Binding-site contacts:
Ligand atom C1 contacts residue SER301 of chain 1.A at 1.4 Å.
Ligand atom C6 contacts residue SER301 of chain 1.A at 4.1 Å.
Ligand atom C1 contacts residue GLY300 of chain 1.A at 4.3 Å.
Ligand atom C3 contacts residue SER296 of chain 1.A at 4.4 Å.
Ligand atom C1 contacts residue ASP294 of chain 1.A at 3.5 Å.
Ligand atom C2 contacts residue SER296 of chain 1.A at 3.9 Å.
Ligand atom O2 contacts residue SER296 of chain 1.A at 2.9 Å (h-bond).
Ligand atom O5 contacts residue GLY300 of chain 1.A at 3.5 Å (h-bond).
Ligand atom C4 contacts residue ASP298 of chain 1.A at 4.5 Å.
Ligand atom O2 contacts residue SER301 of chain 1.A at 2.8 Å (h-bond).
Ligand atom C5 contacts residue SER301 of chain 1.A at 2.8 Å.
Ligand atom O4 contacts residue SER301 of chain 1.A at 4.4 Å.
Ligand atom O3 contacts residue SER301 of chain 1.A at 4.2 Å.
Ligand atom C1 contacts residue ALA292 of chain 1.A at 3.4 Å (hydrophobic).
Ligand atom C5 contacts residue GLY300 of chain 1.A at 3.6 Å.
Ligand atom O6 contacts residue GLY300 of chain 1.A at 4.4 Å.
Ligand atom O5 contacts residue SER301 of chain 1.A at 2.3 Å (h-bond).
Ligand atom C2 contacts residue ASP294 of chain 1.A at 3.5 Å.
Ligand atom C1 contacts residue SER296 of chain 1.A at 3.9 Å.
Ligand atom C3 contacts residue SER301 of chain 1.A at 2.9 Å.
Ligand atom C2 contacts residue SER301 of chain 1.A at 2.3 Å.
Ligand atom O2 contacts residue ASP294 of chain 1.A at 2.8 Å (salt-bridge).
Ligand atom C1 contacts residue THR293 of chain 1.A at 4.2 Å.
Ligand atom C4 contacts residue SER301 of chain 1.A at 3.4 Å.
Ligand atom C3 contacts residue ASP298 of chain 1.A at 3.4 Å.
Ligand atom O6 contacts residue ALA292 of chain 1.A at 4.3 Å.
Ligand atom O3 contacts residue ASP298 of chain 1.A at 3.6 Å (salt-bridge).
Ligand atom C6 contacts residue ALA292 of chain 1.A at 4.4 Å (hydrophobic).
Ligand atom C2 contacts residue ASP298 of chain 1.A at 4.2 Å.
Ligand atom C6 contacts residue GLY300 of chain 1.A at 3.4 Å.
Ligand atom O5 contacts residue ALA292 of chain 1.A at 3.5 Å (h-bond).
Ligand atom O5 contacts residue THR293 of chain 1.A at 4.4 Å.
Ligand atom O4 contacts residue ASP298 of chain 1.A at 4.4 Å.
Ligand atom O2 contacts residue ASP298 of chain 1.A at 3.9 Å.

This small molecule binds to this protein.
Small molecule (SMILES): OC[C@H]1O[C@H](O)[C@H](O)[C@@H](O)[C@@H]1O

Sequence of chain 1.A:
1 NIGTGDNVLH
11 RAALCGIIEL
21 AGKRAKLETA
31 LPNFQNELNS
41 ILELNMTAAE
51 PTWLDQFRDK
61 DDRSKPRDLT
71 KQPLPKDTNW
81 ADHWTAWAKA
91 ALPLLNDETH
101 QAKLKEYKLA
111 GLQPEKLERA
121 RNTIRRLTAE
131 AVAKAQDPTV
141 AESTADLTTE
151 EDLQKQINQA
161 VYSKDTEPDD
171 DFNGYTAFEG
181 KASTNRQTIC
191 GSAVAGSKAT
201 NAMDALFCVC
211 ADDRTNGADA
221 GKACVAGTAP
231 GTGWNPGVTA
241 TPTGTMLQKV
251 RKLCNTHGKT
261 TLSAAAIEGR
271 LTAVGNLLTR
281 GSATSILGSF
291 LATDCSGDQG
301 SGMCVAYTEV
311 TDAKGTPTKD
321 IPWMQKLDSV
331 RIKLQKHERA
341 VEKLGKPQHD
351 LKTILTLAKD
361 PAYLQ